A protein and the small-molecule ligand that binds it are described below.
Small molecule (SMILES): N[C@@H](Cn1oc(=O)[nH]c1=O)C(=O)O

Sequence of chain 1.C:
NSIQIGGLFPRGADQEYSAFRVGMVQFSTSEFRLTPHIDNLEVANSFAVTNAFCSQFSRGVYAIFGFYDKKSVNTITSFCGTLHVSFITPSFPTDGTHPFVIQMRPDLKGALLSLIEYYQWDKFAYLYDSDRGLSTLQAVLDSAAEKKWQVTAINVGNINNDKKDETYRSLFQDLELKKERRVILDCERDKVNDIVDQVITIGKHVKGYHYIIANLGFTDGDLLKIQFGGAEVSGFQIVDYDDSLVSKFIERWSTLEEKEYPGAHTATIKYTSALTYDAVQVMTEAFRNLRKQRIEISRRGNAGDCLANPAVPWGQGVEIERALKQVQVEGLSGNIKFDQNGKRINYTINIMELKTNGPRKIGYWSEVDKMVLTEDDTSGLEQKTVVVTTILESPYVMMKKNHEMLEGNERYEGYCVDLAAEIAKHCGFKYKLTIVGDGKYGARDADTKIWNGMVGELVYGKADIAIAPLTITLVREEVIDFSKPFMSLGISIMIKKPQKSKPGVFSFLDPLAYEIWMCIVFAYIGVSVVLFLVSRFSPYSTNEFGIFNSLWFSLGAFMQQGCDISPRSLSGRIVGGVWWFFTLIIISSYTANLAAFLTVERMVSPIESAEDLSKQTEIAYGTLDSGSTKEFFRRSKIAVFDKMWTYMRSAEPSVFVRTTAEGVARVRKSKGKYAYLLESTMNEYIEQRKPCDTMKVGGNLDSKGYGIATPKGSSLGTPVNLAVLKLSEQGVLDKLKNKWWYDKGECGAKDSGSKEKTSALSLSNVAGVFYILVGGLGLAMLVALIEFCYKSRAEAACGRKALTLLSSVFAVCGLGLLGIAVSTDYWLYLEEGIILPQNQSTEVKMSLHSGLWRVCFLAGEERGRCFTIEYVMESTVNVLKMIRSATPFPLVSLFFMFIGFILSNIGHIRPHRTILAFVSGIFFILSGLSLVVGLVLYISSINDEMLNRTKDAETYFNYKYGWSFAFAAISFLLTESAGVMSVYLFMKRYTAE

Binding-site contacts:
Ligand atom O18 contacts residue GLY644 of chain 1.C at 3.3 Å.
Ligand atom C01 contacts residue ARG476 of chain 1.C at 3.2 Å.
Ligand atom C04 contacts residue GLU696 of chain 1.C at 3.5 Å.
Ligand atom C02 contacts residue THR471 of chain 1.C at 3.3 Å.
Ligand atom O17 contacts residue SER645 of chain 1.C at 3.3 Å (h-bond).
Ligand atom O16 contacts residue ARG476 of chain 1.C at 2.7 Å (salt-bridge).
Ligand atom O17 contacts residue GLY644 of chain 1.C at 3.6 Å.
Ligand atom NP3 contacts residue MET699 of chain 1.C at 4.0 Å.
Ligand atom NP3 contacts residue TYR441 of chain 1.C at 3.3 Å.
Ligand atom O16 contacts residue PRO469 of chain 1.C at 3.2 Å (h-bond).
Ligand atom C04 contacts residue SER645 of chain 1.C at 3.8 Å.
Ligand atom N15 contacts residue GLU696 of chain 1.C at 3.2 Å (salt-bridge).
Ligand atom O16 contacts residue THR471 of chain 1.C at 2.6 Å (h-bond).
Ligand atom NP3 contacts residue PRO469 of chain 1.C at 2.5 Å (h-bond).
Ligand atom C05 contacts residue MET699 of chain 1.C at 3.9 Å (hydrophobic).
Ligand atom O17 contacts residue THR471 of chain 1.C at 3.7 Å.
Ligand atom C01 contacts residue PRO469 of chain 1.C at 3.8 Å (hydrophobic).
Ligand atom C05 contacts residue GLU696 of chain 1.C at 3.5 Å.
Ligand atom NP3 contacts residue TYR723 of chain 1.C at 3.8 Å.
Ligand atom C05 contacts residue LEU641 of chain 1.C at 3.9 Å (hydrophobic).
Ligand atom C01 contacts residue TYR441 of chain 1.C at 4.0 Å (hydrophobic).
Ligand atom O19 contacts residue MET699 of chain 1.C at 3.1 Å (h-bond).
Ligand atom O18 contacts residue SER645 of chain 1.C at 2.5 Å (h-bond).
Ligand atom C01 contacts residue THR471 of chain 1.C at 3.1 Å.
Ligand atom C02 contacts residue PRO469 of chain 1.C at 3.6 Å (hydrophobic).
Ligand atom O19 contacts residue GLU696 of chain 1.C at 3.1 Å (salt-bridge).
Ligand atom NP3 contacts residue THR471 of chain 1.C at 3.9 Å.
Ligand atom O20 contacts residue MET699 of chain 1.C at 3.6 Å.
Ligand atom C03 contacts residue TYR441 of chain 1.C at 3.6 Å (hydrophobic).
Ligand atom N15 contacts residue THR646 of chain 1.C at 3.0 Å (h-bond).
Ligand atom O19 contacts residue LEU695 of chain 1.C at 3.3 Å.
Ligand atom O18 contacts residue THR646 of chain 1.C at 2.8 Å (h-bond).
Ligand atom O17 contacts residue ARG476 of chain 1.C at 2.6 Å (salt-bridge).
Ligand atom O16 contacts residue LEU470 of chain 1.C at 3.3 Å.
Ligand atom C04 contacts residue LEU641 of chain 1.C at 3.9 Å (hydrophobic).
Ligand atom O20 contacts residue GLU696 of chain 1.C at 3.8 Å.
Ligand atom O18 contacts residue GLU696 of chain 1.C at 4.0 Å.
Ligand atom N14 contacts residue LEU641 of chain 1.C at 3.7 Å.
Ligand atom O20 contacts residue LEU641 of chain 1.C at 3.8 Å.
Ligand atom C04 contacts residue THR646 of chain 1.C at 3.4 Å.